Binding-site contacts:
Ligand atom O7 contacts residue ARG401 of chain 1.B at 3.2 Å (salt-bridge).
Ligand atom C2 contacts residue ASN370 of chain 1.B at 2.5 Å.
Ligand atom C8 contacts residue THR357 of chain 1.B at 4.0 Å.
Ligand atom C1 contacts residue ASN370 of chain 1.B at 1.4 Å.
Ligand atom N2 contacts residue ASN370 of chain 1.B at 3.0 Å (h-bond).
Ligand atom C8 contacts residue THR356 of chain 1.B at 3.5 Å.
Ligand atom C7 contacts residue ARG401 of chain 1.B at 4.2 Å.
Ligand atom C8 contacts residue ARG401 of chain 1.B at 4.5 Å.
Ligand atom C3 contacts residue ASN370 of chain 1.B at 3.8 Å.
Ligand atom O5 contacts residue ASN370 of chain 1.B at 2.3 Å (h-bond).
Ligand atom O7 contacts residue ASN370 of chain 1.B at 3.2 Å (h-bond).
Ligand atom C4 contacts residue ASN370 of chain 1.B at 4.2 Å.
Ligand atom C8 contacts residue ASN370 of chain 1.B at 4.5 Å.
Ligand atom C5 contacts residue ASN370 of chain 1.B at 3.7 Å.
Ligand atom C7 contacts residue ASN370 of chain 1.B at 3.3 Å.

This small molecule binds to this protein.
Small molecule (SMILES): CC(=O)N[C@@H]1[C@@H](O)[C@H](O)[C@@H](CO)O[C@H]1O

Sequence of chain 1.B:
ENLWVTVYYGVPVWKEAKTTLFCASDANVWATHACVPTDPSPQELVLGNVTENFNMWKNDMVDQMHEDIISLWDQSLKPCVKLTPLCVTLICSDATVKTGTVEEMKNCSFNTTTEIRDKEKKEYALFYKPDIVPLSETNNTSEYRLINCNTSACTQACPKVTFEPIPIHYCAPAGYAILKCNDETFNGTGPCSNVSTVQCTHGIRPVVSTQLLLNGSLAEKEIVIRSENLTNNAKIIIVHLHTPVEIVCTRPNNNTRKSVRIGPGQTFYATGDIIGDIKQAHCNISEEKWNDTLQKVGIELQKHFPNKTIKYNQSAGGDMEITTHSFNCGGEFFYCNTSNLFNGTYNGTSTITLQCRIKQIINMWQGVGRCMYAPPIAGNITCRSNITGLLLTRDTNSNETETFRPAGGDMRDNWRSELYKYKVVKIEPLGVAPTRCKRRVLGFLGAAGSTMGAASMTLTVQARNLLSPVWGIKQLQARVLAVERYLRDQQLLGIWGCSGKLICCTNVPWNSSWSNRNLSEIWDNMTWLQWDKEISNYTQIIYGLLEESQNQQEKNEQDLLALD